Binding-site contacts:
Ligand atom C5 contacts residue LYS184 of chain 4.B at 3.1 Å.
Ligand atom C2 contacts residue VAL151 of chain 4.B at 4.3 Å (hydrophobic).
Ligand atom C8 contacts residue ARG138 of chain 4.B at 4.1 Å.
Ligand atom N contacts residue ARG138 of chain 4.B at 3.8 Å.
Ligand atom C2 contacts residue VAL134 of chain 4.B at 4.2 Å (hydrophobic).
Ligand atom C7 contacts residue LEU154 of chain 4.B at 4.4 Å (hydrophobic).
Ligand atom C7 contacts residue VAL189 of chain 4.B at 3.9 Å (hydrophobic).
Ligand atom C1 contacts residue ARG138 of chain 4.B at 3.8 Å.
Ligand atom C8 contacts residue LEU154 of chain 4.B at 3.8 Å (hydrophobic).
Ligand atom C4 contacts residue ARG138 of chain 4.B at 3.5 Å.
Ligand atom C6 contacts residue LYS184 of chain 4.B at 4.2 Å.
Ligand atom N2 contacts residue LEU154 of chain 4.B at 4.1 Å.
Ligand atom C contacts residue LYS152 of chain 4.B at 4.2 Å.
Ligand atom C3 contacts residue ARG138 of chain 4.B at 3.9 Å.
Ligand atom C contacts residue ARG138 of chain 4.B at 4.3 Å.
Ligand atom C8 contacts residue VAL189 of chain 4.B at 4.4 Å (hydrophobic).
Ligand atom N1 contacts residue LYS152 of chain 4.B at 4.0 Å.
Ligand atom C contacts residue LEU154 of chain 4.B at 4.0 Å (hydrophobic).
Ligand atom O contacts residue PHE137 of chain 4.B at 3.5 Å.
Ligand atom C2 contacts residue ARG138 of chain 4.B at 3.8 Å.
Ligand atom N contacts residue LEU154 of chain 4.B at 3.6 Å.
Ligand atom O contacts residue LEU154 of chain 4.B at 4.1 Å.
Ligand atom C4 contacts residue LYS184 of chain 4.B at 3.7 Å.
Ligand atom N1 contacts residue ARG138 of chain 4.B at 3.5 Å (salt-bridge).
Ligand atom N2 contacts residue ARG138 of chain 4.B at 3.4 Å (salt-bridge).
Ligand atom C5 contacts residue ARG138 of chain 4.B at 3.9 Å.
Ligand atom N2 contacts residue VAL134 of chain 4.B at 3.5 Å.
Ligand atom C2 contacts residue LEU154 of chain 4.B at 3.7 Å (hydrophobic).
Ligand atom O contacts residue VAL134 of chain 4.B at 3.3 Å (h-bond).
Ligand atom N1 contacts residue LEU154 of chain 4.B at 3.5 Å.
Ligand atom C6 contacts residue VAL189 of chain 4.B at 3.6 Å (hydrophobic).
Ligand atom C4 contacts residue VAL189 of chain 4.B at 4.2 Å (hydrophobic).
Ligand atom C1 contacts residue LEU154 of chain 4.B at 3.6 Å (hydrophobic).
Ligand atom C2 contacts residue PHE137 of chain 4.B at 4.4 Å (hydrophobic).
Ligand atom O contacts residue ARG138 of chain 4.B at 3.2 Å.
Ligand atom C3 contacts residue LEU154 of chain 4.B at 4.1 Å (hydrophobic).
Ligand atom N2 contacts residue VAL151 of chain 4.B at 3.3 Å.
Ligand atom C5 contacts residue VAL189 of chain 4.B at 3.8 Å (hydrophobic).
Ligand atom C contacts residue GLY153 of chain 4.B at 3.8 Å.

A protein and the small-molecule ligand that binds it are described below.
Small molecule (SMILES): Cn1nc(C(N)=O)c2ccccc21

Sequence of chain 4.B:
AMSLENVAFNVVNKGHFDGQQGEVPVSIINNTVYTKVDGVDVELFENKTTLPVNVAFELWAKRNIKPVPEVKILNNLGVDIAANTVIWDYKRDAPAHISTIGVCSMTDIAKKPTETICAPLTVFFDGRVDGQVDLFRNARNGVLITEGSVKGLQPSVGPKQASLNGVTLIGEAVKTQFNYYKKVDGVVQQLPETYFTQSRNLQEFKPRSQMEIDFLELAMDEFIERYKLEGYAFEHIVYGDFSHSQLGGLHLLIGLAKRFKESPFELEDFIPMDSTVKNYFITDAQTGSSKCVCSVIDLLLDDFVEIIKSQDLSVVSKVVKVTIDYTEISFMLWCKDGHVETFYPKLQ